Binding-site contacts:
Ligand atom C2 contacts residue ASN709 of chain 1.B at 2.5 Å.
Ligand atom C3 contacts residue ASN709 of chain 1.B at 3.8 Å.
Ligand atom O7 contacts residue ASN709 of chain 1.B at 4.3 Å.
Ligand atom C4 contacts residue ASN709 of chain 1.B at 4.2 Å.
Ligand atom N2 contacts residue ASN709 of chain 1.B at 3.0 Å (h-bond).
Ligand atom O5 contacts residue ASN709 of chain 1.B at 2.4 Å (h-bond).
Ligand atom C7 contacts residue ASN709 of chain 1.B at 3.9 Å.
Ligand atom C1 contacts residue ASN709 of chain 1.B at 1.4 Å.
Ligand atom C8 contacts residue GLY1131 of chain 1.B at 4.0 Å.
Ligand atom C5 contacts residue ASN709 of chain 1.B at 3.7 Å.

A protein and the small-molecule ligand that binds it are described below.
Small molecule (SMILES): CC(=O)N[C@@H]1[C@@H](O)[C@H](O)[C@@H](CO)O[C@H]1O

Sequence of chain 1.B:
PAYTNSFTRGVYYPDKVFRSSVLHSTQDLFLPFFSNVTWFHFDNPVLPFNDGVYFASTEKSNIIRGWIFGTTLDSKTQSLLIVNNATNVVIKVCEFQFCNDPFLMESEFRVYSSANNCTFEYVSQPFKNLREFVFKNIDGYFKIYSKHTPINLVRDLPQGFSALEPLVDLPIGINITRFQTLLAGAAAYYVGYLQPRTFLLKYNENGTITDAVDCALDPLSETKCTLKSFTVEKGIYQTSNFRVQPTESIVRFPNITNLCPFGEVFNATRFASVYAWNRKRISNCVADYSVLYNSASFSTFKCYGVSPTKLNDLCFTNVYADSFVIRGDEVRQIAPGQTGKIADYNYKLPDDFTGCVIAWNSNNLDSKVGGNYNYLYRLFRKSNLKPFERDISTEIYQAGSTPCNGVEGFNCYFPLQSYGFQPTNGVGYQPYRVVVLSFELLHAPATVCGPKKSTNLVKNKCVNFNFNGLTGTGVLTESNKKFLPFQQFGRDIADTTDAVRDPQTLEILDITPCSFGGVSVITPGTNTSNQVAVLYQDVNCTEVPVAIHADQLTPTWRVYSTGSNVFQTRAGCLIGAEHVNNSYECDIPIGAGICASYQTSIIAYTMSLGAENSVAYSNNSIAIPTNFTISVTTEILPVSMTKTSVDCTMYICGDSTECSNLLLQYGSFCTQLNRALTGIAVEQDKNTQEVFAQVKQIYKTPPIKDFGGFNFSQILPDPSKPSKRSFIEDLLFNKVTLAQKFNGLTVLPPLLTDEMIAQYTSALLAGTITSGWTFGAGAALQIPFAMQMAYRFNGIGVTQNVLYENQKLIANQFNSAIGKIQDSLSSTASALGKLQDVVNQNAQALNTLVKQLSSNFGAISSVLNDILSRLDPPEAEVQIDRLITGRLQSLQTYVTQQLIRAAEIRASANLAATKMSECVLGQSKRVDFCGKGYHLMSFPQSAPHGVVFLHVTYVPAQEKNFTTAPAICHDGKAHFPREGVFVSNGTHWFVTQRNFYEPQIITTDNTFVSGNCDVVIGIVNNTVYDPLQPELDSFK